Sequence of chain 1.A:
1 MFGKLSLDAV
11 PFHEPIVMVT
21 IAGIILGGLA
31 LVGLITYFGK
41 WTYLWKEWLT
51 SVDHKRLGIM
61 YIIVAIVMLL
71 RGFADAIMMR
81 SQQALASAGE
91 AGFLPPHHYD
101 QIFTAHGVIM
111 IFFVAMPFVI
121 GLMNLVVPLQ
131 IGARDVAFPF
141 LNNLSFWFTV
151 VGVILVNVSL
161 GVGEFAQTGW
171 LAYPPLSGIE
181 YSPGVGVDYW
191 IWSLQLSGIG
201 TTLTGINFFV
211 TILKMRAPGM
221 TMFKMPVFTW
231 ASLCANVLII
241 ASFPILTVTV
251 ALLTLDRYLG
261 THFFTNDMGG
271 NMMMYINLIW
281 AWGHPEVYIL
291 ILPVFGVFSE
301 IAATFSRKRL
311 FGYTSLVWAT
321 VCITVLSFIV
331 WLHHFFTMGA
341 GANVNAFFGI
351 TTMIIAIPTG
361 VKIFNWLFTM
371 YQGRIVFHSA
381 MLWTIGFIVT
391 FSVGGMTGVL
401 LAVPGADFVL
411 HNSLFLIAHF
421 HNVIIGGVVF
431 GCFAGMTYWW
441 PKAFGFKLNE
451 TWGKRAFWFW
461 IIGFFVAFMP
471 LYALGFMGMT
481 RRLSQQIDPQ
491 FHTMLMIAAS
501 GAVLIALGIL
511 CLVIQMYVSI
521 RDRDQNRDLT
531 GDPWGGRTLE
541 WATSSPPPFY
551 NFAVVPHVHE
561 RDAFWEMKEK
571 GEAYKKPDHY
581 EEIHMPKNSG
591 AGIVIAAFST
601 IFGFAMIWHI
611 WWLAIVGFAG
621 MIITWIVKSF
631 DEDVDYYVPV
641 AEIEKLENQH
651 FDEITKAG

Sequence of chain 1.B:
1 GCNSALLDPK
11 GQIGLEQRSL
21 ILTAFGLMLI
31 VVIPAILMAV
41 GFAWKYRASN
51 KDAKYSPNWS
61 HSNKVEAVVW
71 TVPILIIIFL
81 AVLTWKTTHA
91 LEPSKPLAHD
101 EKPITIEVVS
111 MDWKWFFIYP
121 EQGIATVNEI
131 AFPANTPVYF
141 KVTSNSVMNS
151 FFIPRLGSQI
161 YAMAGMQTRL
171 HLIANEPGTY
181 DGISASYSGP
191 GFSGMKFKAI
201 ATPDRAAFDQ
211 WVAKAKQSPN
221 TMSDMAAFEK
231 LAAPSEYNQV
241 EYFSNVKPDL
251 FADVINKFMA

A protein and the small-molecule ligand that binds it are described below.
Small molecule (SMILES): C=Cc1c(C)c2n3c1=CC1=[N+]4C(=Cc5c(CCC(=O)O)c(C)c6n5[Fe]34[N+]3=C(C=2)C([C@@H](O)CC/C=C(/C)CCC=C(C)CCC=C(C)C)=C(C)C3=C6)C(CCC(=O)O)=C1C

Binding-site contacts:
Ligand atom C15 contacts residue GLY395 of chain 1.A at 3.3 Å.
Ligand atom FE contacts residue HIS419 of chain 1.A at 2.0 Å.
Ligand atom CHD contacts residue VAL423 of chain 1.A at 3.5 Å (hydrophobic).
Ligand atom CBA contacts residue LEU416 of chain 1.A at 3.5 Å (hydrophobic).
Ligand atom O2A contacts residue HIS333 of chain 1.A at 3.1 Å (h-bond).
Ligand atom C15 contacts residue THR359 of chain 1.A at 3.4 Å.
Ligand atom C26 contacts residue VAL399 of chain 1.A at 3.5 Å (hydrophobic).
Ligand atom C4C contacts residue VAL423 of chain 1.A at 3.3 Å (hydrophobic).
Ligand atom C1D contacts residue PHE420 of chain 1.A at 3.4 Å (hydrophobic).
Ligand atom C16 contacts residue THR359 of chain 1.A at 3.2 Å.
Ligand atom CGA contacts residue HIS411 of chain 1.A at 3.4 Å.
Ligand atom CMB contacts residue GLY398 of chain 1.A at 3.5 Å.
Ligand atom CHB contacts residue HIS419 of chain 1.A at 3.1 Å.
Ligand atom CHB contacts residue GLY398 of chain 1.A at 3.4 Å.
Ligand atom O1A contacts residue HIS411 of chain 1.A at 2.4 Å (h-bond).
Ligand atom CAA contacts residue HIS333 of chain 1.A at 3.5 Å.
Ligand atom C2A contacts residue HIS333 of chain 1.A at 3.4 Å.
Ligand atom O1D contacts residue TRP170 of chain 1.A at 2.9 Å (h-bond).
Ligand atom C4A contacts residue HIS419 of chain 1.A at 3.3 Å.
Ligand atom CHA contacts residue CU1 of chain 1.K at 3.2 Å.
Ligand atom NA contacts residue HIS419 of chain 1.A at 3.1 Å (h-bond).
Ligand atom C3C contacts residue VAL287 of chain 1.A at 3.5 Å (hydrophobic).
Ligand atom O11 contacts residue TYR288 of chain 1.A at 2.4 Å (h-bond).
Ligand atom O1A contacts residue ASP407 of chain 1.A at 3.6 Å (salt-bridge).
Ligand atom O2A contacts residue ASP407 of chain 1.A at 3.0 Å (salt-bridge).
Ligand atom CHA contacts residue HIS334 of chain 1.A at 3.2 Å.
Ligand atom C14 contacts residue GLY395 of chain 1.A at 3.4 Å.
Ligand atom O2D contacts residue TRP280 of chain 1.A at 3.4 Å.
Ligand atom CMC contacts residue ILE291 of chain 1.A at 3.6 Å (hydrophobic).
Ligand atom O1A contacts residue LEU416 of chain 1.A at 3.5 Å.
Ligand atom C24 contacts residue ILE77 of chain 1.B at 3.4 Å (hydrophobic).
Ligand atom CGD contacts residue TRP280 of chain 1.A at 3.5 Å (hydrophobic).
Ligand atom NB contacts residue HIS419 of chain 1.A at 3.0 Å (h-bond).
Ligand atom C2D contacts residue PHE420 of chain 1.A at 3.4 Å (hydrophobic).
Ligand atom C2C contacts residue VAL287 of chain 1.A at 3.5 Å (hydrophobic).
Ligand atom C3A contacts residue HIS333 of chain 1.A at 3.4 Å.
Ligand atom C20 contacts residue GLY360 of chain 1.A at 3.4 Å.
Ligand atom C1B contacts residue HIS419 of chain 1.A at 3.2 Å.
Ligand atom C27 contacts residue ILE363 of chain 1.A at 3.5 Å (hydrophobic).
Ligand atom C1A contacts residue CU1 of chain 1.K at 3.4 Å.